The protein below binds the small molecule below.
Small molecule (SMILES): CC(=O)N[C@@H]1[C@@H](O)[C@H](O)[C@@H](CO)O[C@H]1O

Binding-site contacts:
Ligand atom O7 contacts residue ASN7 of chain 1.B at 3.0 Å (h-bond).
Ligand atom C6 contacts residue SER395 of chain 1.B at 3.9 Å.
Ligand atom C8 contacts residue TYR5 of chain 1.B at 4.2 Å (hydrophobic).
Ligand atom O5 contacts residue TRP400 of chain 1.B at 4.5 Å.
Ligand atom N2 contacts residue ASN7 of chain 1.B at 2.8 Å (h-bond).
Ligand atom O5 contacts residue THR374 of chain 1.B at 4.1 Å.
Ligand atom C4 contacts residue ASN7 of chain 1.B at 4.3 Å.
Ligand atom C8 contacts residue ASN7 of chain 1.B at 3.8 Å.
Ligand atom O6 contacts residue SER395 of chain 1.B at 3.4 Å (h-bond).
Ligand atom C1 contacts residue ASN7 of chain 1.B at 1.4 Å.
Ligand atom N2 contacts residue TRP400 of chain 1.B at 4.5 Å.
Ligand atom O6 contacts residue ASN396 of chain 1.B at 4.1 Å.
Ligand atom O5 contacts residue SER395 of chain 1.B at 3.4 Å (h-bond).
Ligand atom C5 contacts residue ASN7 of chain 1.B at 3.6 Å.
Ligand atom C5 contacts residue SER395 of chain 1.B at 3.7 Å.
Ligand atom C1 contacts residue TRP400 of chain 1.B at 3.6 Å (hydrophobic).
Ligand atom O6 contacts residue ASN7 of chain 1.B at 4.5 Å.
Ligand atom O5 contacts residue ASN7 of chain 1.B at 2.3 Å (h-bond).
Ligand atom C7 contacts residue ASN7 of chain 1.B at 2.9 Å.
Ligand atom C3 contacts residue ASN7 of chain 1.B at 3.9 Å.
Ligand atom C1 contacts residue SER395 of chain 1.B at 3.8 Å.
Ligand atom C2 contacts residue ASN7 of chain 1.B at 2.6 Å.
Ligand atom O6 contacts residue THR374 of chain 1.B at 3.4 Å (h-bond).

Sequence of chain 1.B:
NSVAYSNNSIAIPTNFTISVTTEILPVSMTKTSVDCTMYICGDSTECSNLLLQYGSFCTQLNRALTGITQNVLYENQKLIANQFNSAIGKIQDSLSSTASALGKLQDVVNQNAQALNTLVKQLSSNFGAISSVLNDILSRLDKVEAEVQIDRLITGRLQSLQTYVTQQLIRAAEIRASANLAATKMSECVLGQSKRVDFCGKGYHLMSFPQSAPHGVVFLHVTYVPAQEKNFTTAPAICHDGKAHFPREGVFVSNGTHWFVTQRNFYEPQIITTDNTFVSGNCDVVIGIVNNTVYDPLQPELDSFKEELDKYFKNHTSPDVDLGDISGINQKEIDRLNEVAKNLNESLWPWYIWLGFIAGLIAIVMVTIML